Binding-site contacts:
Ligand atom O1 contacts residue GLU237 of chain 1.A at 4.0 Å.
Ligand atom C2 contacts residue GLY236 of chain 1.A at 4.5 Å.
Ligand atom O2 contacts residue ARG222 of chain 2.A at 4.1 Å.
Ligand atom C6 contacts residue ARG222 of chain 2.A at 4.0 Å.
Ligand atom C3 contacts residue GLU237 of chain 1.A at 4.2 Å.
Ligand atom C5 contacts residue LEU244 of chain 1.A at 3.6 Å (hydrophobic).
Ligand atom O2 contacts residue GLU237 of chain 1.A at 3.2 Å.
Ligand atom C2 contacts residue LEU233 of chain 1.A at 3.5 Å (hydrophobic).
Ligand atom O1 contacts residue LEU233 of chain 1.A at 3.6 Å.
Ligand atom C2 contacts residue LEU229 of chain 2.A at 3.5 Å (hydrophobic).
Ligand atom C4 contacts residue ARG222 of chain 2.A at 3.7 Å.
Ligand atom C4 contacts residue LEU229 of chain 2.A at 4.3 Å (hydrophobic).
Ligand atom O2 contacts residue GLY236 of chain 1.A at 4.3 Å.
Ligand atom C4 contacts residue VAL246 of chain 2.A at 3.9 Å (hydrophobic).
Ligand atom C3 contacts residue LEU244 of chain 1.A at 4.1 Å (hydrophobic).
Ligand atom C5 contacts residue GLY236 of chain 1.A at 3.7 Å.
Ligand atom C6 contacts residue GLN243 of chain 1.A at 4.3 Å.
Ligand atom C5 contacts residue VAL246 of chain 2.A at 3.7 Å (hydrophobic).
Ligand atom C4 contacts residue GLY236 of chain 1.A at 3.6 Å.
Ligand atom O2 contacts residue LEU233 of chain 1.A at 4.1 Å.
Ligand atom C6 contacts residue VAL246 of chain 2.A at 3.8 Å (hydrophobic).
Ligand atom C6 contacts residue ALA242 of chain 1.A at 3.8 Å (hydrophobic).
Ligand atom C3 contacts residue GLY236 of chain 1.A at 3.9 Å.
Ligand atom C3 contacts residue LEU233 of chain 1.A at 3.6 Å (hydrophobic).
Ligand atom O1 contacts residue LEU229 of chain 2.A at 3.6 Å.
Ligand atom C2 contacts residue GLU237 of chain 1.A at 3.7 Å.
Ligand atom C4 contacts residue GLU237 of chain 1.A at 4.3 Å.
Ligand atom C3 contacts residue LEU229 of chain 2.A at 4.2 Å (hydrophobic).
Ligand atom C6 contacts residue PHE247 of chain 2.A at 4.4 Å (hydrophobic).
Ligand atom C6 contacts residue GLY248 of chain 2.A at 3.9 Å.
Ligand atom O2 contacts residue LEU229 of chain 2.A at 3.5 Å.
Ligand atom C6 contacts residue LEU244 of chain 1.A at 4.2 Å (hydrophobic).
Ligand atom C6 contacts residue GLY236 of chain 1.A at 3.9 Å.

Sequence of chain 1.A:
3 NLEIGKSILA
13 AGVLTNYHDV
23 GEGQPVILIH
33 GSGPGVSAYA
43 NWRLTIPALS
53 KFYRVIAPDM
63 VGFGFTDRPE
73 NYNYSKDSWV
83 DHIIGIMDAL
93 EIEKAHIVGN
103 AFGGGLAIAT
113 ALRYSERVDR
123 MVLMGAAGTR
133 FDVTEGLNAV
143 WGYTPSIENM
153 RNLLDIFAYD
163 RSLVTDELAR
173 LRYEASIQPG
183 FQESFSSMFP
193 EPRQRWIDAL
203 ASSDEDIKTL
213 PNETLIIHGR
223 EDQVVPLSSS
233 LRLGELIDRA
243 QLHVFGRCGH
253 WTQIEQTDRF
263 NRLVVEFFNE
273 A

The small molecule below binds the protein below.
Small molecule (SMILES): CCCCC(=O)O

Sequence of chain 2.A:
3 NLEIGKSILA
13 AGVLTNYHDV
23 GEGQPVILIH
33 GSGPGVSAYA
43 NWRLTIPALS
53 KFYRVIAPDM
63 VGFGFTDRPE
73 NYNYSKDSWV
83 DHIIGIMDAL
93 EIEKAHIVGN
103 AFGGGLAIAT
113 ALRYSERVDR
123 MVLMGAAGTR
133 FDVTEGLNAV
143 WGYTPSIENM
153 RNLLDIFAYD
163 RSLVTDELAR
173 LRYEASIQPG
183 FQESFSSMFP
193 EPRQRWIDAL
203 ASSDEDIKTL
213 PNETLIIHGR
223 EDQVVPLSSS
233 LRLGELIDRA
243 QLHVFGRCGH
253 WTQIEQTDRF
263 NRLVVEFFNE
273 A